Binding-site contacts:
Ligand atom C9 contacts residue LEU190 of chain 1.B at 3.9 Å (hydrophobic).
Ligand atom O10 contacts residue LYS15 of chain 5.A at 2.8 Å (salt-bridge).
Ligand atom C47 contacts residue LEU103 of chain 1.B at 3.6 Å (hydrophobic).
Ligand atom C1 contacts residue NJQ1 of chain 5.D at 3.1 Å.
Ligand atom C47 contacts residue ILE102 of chain 1.B at 3.8 Å (hydrophobic).
Ligand atom C30 contacts residue LEU80 of chain 1.B at 3.8 Å (hydrophobic).
Ligand atom C19 contacts residue LEU76 of chain 1.B at 3.6 Å (hydrophobic).
Ligand atom C3 contacts residue LEU190 of chain 1.B at 3.7 Å (hydrophobic).
Ligand atom C33 contacts residue TRP106 of chain 5.A at 3.5 Å (hydrophobic).
Ligand atom C30 contacts residue TRP106 of chain 5.A at 3.7 Å (hydrophobic).
Ligand atom C2 contacts residue NJQ1 of chain 5.D at 3.8 Å.
Ligand atom C3 contacts residue SER188 of chain 1.B at 3.4 Å.
Ligand atom C9 contacts residue SER188 of chain 1.B at 3.5 Å.
Ligand atom C32 contacts residue TRP106 of chain 5.A at 3.3 Å (hydrophobic).
Ligand atom C33 contacts residue ALA87 of chain 1.B at 3.5 Å (hydrophobic).
Ligand atom C7 contacts residue NJQ1 of chain 5.D at 3.8 Å.
Ligand atom C22 contacts residue PRO189 of chain 1.B at 3.8 Å (hydrophobic).
Ligand atom C21 contacts residue NJQ1 of chain 1.J at 3.9 Å.
Ligand atom C34 contacts residue TRP106 of chain 1.B at 3.7 Å (hydrophobic).
Ligand atom C33 contacts residue VAL86 of chain 1.B at 3.6 Å (hydrophobic).
Ligand atom C4 contacts residue LEU190 of chain 1.B at 3.7 Å (hydrophobic).
Ligand atom C28 contacts residue NJQ1 of chain 5.D at 3.7 Å.
Ligand atom C57 contacts residue ILE102 of chain 1.B at 3.7 Å (hydrophobic).
Ligand atom N8 contacts residue NJQ1 of chain 5.D at 3.7 Å.
Ligand atom C20 contacts residue LEU76 of chain 1.B at 3.4 Å (hydrophobic).
Ligand atom C20 contacts residue LEU80 of chain 1.B at 3.9 Å (hydrophobic).
Ligand atom O11 contacts residue LEU190 of chain 1.B at 3.8 Å.
Ligand atom C41 contacts residue TRP106 of chain 1.B at 3.7 Å (hydrophobic).
Ligand atom O29 contacts residue ALA136 of chain 5.A at 3.3 Å.
Ligand atom C32 contacts residue VAL86 of chain 1.B at 3.8 Å (hydrophobic).
Ligand atom N8 contacts residue LEU80 of chain 1.B at 3.6 Å.
Ligand atom C37 contacts residue NJQ1 of chain 1.J at 3.7 Å.
Ligand atom O29 contacts residue LEU80 of chain 1.B at 3.8 Å.
Ligand atom O11 contacts residue SER188 of chain 1.B at 2.5 Å (h-bond).
Ligand atom C28 contacts residue LEU80 of chain 1.B at 3.6 Å (hydrophobic).
Ligand atom C9 contacts residue LYS15 of chain 5.A at 3.8 Å.
Ligand atom C57 contacts residue LEU80 of chain 1.B at 3.8 Å (hydrophobic).
Ligand atom C21 contacts residue PRO189 of chain 1.B at 3.5 Å (hydrophobic).
Ligand atom O29 contacts residue NJQ1 of chain 5.D at 3.3 Å.
Ligand atom C15 contacts residue PRO189 of chain 1.B at 3.8 Å (hydrophobic).

This small molecule binds to this protein.
Small molecule (SMILES): O=C(O)c1ccc(NC(=O)c2cccc(CC3CCCCC3)n2)c(Cc2ccccc2)c1

Sequence of chain 1.B:
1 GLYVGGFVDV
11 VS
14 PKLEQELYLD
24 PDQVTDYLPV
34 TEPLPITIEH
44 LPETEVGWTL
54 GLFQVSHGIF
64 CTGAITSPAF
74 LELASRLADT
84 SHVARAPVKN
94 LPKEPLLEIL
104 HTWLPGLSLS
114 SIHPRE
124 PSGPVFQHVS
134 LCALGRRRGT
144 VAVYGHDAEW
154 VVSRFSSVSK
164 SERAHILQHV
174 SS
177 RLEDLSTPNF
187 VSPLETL

Sequence of chain 5.A:
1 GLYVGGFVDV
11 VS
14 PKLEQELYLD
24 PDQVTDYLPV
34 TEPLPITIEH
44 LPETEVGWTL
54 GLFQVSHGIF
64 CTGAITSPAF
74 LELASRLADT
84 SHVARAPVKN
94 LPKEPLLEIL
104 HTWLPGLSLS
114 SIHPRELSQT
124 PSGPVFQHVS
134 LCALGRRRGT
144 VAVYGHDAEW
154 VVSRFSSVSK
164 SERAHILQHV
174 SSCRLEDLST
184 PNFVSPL